The protein below binds the small molecule below.
Small molecule (SMILES): CCN1C(=O)C=CC1=O

Sequence of chain 1.B:
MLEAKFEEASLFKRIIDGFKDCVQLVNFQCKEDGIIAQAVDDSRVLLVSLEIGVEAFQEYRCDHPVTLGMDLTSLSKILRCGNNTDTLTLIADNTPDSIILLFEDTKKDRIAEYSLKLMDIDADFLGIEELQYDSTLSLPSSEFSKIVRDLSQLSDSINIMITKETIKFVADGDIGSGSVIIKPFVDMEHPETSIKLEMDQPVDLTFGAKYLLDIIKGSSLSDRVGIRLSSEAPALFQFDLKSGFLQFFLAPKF

Binding-site contacts:
Ligand atom C6 contacts residue LYS77 of chain 1.B at 3.7 Å.
Ligand atom C1 contacts residue TYR114 of chain 1.B at 4.4 Å (hydrophobic).
Ligand atom C1 contacts residue CYS81 of chain 1.B at 3.9 Å (hydrophobic).
Ligand atom O1 contacts residue ILE78 of chain 1.B at 3.5 Å.
Ligand atom C3 contacts residue LYS77 of chain 1.B at 4.2 Å.
Ligand atom C3 contacts residue CYS81 of chain 1.B at 1.7 Å (hydrophobic).
Ligand atom C3 contacts residue TYR114 of chain 1.B at 4.1 Å (hydrophobic).
Ligand atom C4 contacts residue CYS81 of chain 1.B at 3.0 Å (hydrophobic).
Ligand atom C1 contacts residue LYS77 of chain 1.B at 4.3 Å.
Ligand atom C2 contacts residue CYS81 of chain 1.B at 2.7 Å (hydrophobic).
Ligand atom C2 contacts residue TYR114 of chain 1.B at 3.9 Å (hydrophobic).
Ligand atom C2 contacts residue ILE78 of chain 1.B at 3.6 Å (hydrophobic).
Ligand atom O2 contacts residue CYS81 of chain 1.B at 3.4 Å (h-bond).
Ligand atom C2 contacts residue LYS77 of chain 1.B at 3.8 Å.
Ligand atom N1 contacts residue CYS81 of chain 1.B at 4.0 Å.
Ligand atom C1 contacts residue ILE78 of chain 1.B at 4.3 Å (hydrophobic).